Binding-site contacts:
Ligand atom N2 contacts residue ASN38 of chain 1.C at 2.8 Å (h-bond).
Ligand atom C6 contacts residue LEU52 of chain 1.D at 3.5 Å (hydrophobic).
Ligand atom O5 contacts residue ALA39 of chain 1.C at 4.5 Å.
Ligand atom C7 contacts residue ASN38 of chain 1.C at 3.6 Å.
Ligand atom C5 contacts residue ASN38 of chain 1.C at 3.7 Å.
Ligand atom C4 contacts residue ASN38 of chain 1.C at 4.2 Å.
Ligand atom C6 contacts residue THR318 of chain 1.C at 4.1 Å.
Ligand atom C1 contacts residue ASN38 of chain 1.C at 1.4 Å.
Ligand atom O6 contacts residue ASN49 of chain 1.D at 4.3 Å.
Ligand atom C5 contacts residue THR318 of chain 1.C at 4.1 Å.
Ligand atom O7 contacts residue ASN38 of chain 1.C at 3.9 Å.
Ligand atom O5 contacts residue ASN38 of chain 1.C at 2.4 Å (h-bond).
Ligand atom C6 contacts residue THR40 of chain 1.C at 4.3 Å.
Ligand atom C1 contacts residue ALA39 of chain 1.C at 4.3 Å (hydrophobic).
Ligand atom O6 contacts residue LEU52 of chain 1.D at 3.3 Å.
Ligand atom O6 contacts residue THR318 of chain 1.C at 3.8 Å.
Ligand atom C1 contacts residue THR318 of chain 1.C at 3.6 Å.
Ligand atom C2 contacts residue ASN38 of chain 1.C at 2.4 Å.
Ligand atom C3 contacts residue ASN38 of chain 1.C at 3.7 Å.
Ligand atom O5 contacts residue THR318 of chain 1.C at 3.0 Å (h-bond).

Sequence of chain 1.D:
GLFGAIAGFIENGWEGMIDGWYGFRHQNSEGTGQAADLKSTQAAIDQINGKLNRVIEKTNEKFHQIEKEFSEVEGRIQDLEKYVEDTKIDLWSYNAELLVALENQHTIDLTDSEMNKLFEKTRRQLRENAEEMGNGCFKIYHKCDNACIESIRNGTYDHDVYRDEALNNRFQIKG

Sequence of chain 1.C:
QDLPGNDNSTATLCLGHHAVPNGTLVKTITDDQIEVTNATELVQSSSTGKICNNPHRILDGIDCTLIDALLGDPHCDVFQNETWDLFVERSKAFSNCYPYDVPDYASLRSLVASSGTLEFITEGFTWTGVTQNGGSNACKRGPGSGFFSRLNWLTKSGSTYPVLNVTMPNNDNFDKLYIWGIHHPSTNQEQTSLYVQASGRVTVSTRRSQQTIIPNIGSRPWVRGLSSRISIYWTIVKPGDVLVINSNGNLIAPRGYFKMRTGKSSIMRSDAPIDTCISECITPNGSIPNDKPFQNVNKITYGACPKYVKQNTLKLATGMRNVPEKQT

This small molecule binds to this protein.
Small molecule (SMILES): CC(=O)N[C@@H]1[C@@H](O)[C@H](O)[C@@H](CO)O[C@H]1O